Binding-site contacts:
Ligand atom O6 contacts residue HIS105 of chain 2.A at 3.4 Å (h-bond).
Ligand atom N3 contacts residue AZA1 of chain 4.C at 2.0 Å.
Ligand atom N1 contacts residue AZA1 of chain 4.C at 1.1 Å (h-bond).
Ligand atom C4 contacts residue AZA1 of chain 4.C at 2.2 Å.
Ligand atom N8 contacts residue HIS14 of chain 2.A at 3.7 Å.
Ligand atom O6 contacts residue ARG49 of chain 2.A at 2.6 Å (salt-bridge).
Ligand atom N9 contacts residue TYR118 of chain 4.A at 2.6 Å (h-bond).
Ligand atom O2 contacts residue ARG49 of chain 4.A at 2.6 Å (salt-bridge).
Ligand atom N1 contacts residue ARG49 of chain 2.A at 3.5 Å (salt-bridge).
Ligand atom C2 contacts residue ARG49 of chain 4.A at 3.6 Å.
Ligand atom C5 contacts residue ARG49 of chain 2.A at 4.1 Å.
Ligand atom O2 contacts residue HIS105 of chain 4.A at 3.0 Å (h-bond).
Ligand atom N3 contacts residue SER121 of chain 4.A at 4.0 Å.
Ligand atom C2 contacts residue SER121 of chain 4.A at 4.1 Å.
Ligand atom N7 contacts residue AZA1 of chain 4.C at 2.6 Å.
Ligand atom O2 contacts residue AZA1 of chain 4.C at 1.3 Å (h-bond).
Ligand atom C2 contacts residue HIS105 of chain 4.A at 3.1 Å.
Ligand atom C4 contacts residue HIS105 of chain 4.A at 3.8 Å.
Ligand atom C4 contacts residue TYR118 of chain 4.A at 3.8 Å (hydrophobic).
Ligand atom N9 contacts residue AZA1 of chain 4.C at 2.9 Å (h-bond).
Ligand atom N8 contacts residue TYR118 of chain 2.A at 3.0 Å (h-bond).
Ligand atom N9 contacts residue PRO107 of chain 4.A at 3.6 Å.
Ligand atom O6 contacts residue AZA1 of chain 4.C at 1.3 Å (h-bond).
Ligand atom N9 contacts residue TYR118 of chain 2.A at 3.7 Å.
Ligand atom C6 contacts residue AZA1 of chain 4.C at 1.5 Å.
Ligand atom C5 contacts residue AZA1 of chain 4.C at 2.2 Å.
Ligand atom C6 contacts residue HIS14 of chain 2.A at 3.4 Å.
Ligand atom N8 contacts residue LEU16 of chain 2.A at 3.9 Å.
Ligand atom C2 contacts residue AZA1 of chain 4.C at 1.4 Å.
Ligand atom N3 contacts residue HIS14 of chain 4.A at 4.0 Å.
Ligand atom N7 contacts residue TYR118 of chain 2.A at 3.7 Å.
Ligand atom C6 contacts residue ARG49 of chain 2.A at 3.1 Å.
Ligand atom N8 contacts residue TYR118 of chain 4.A at 3.0 Å (h-bond).
Ligand atom N7 contacts residue HIS14 of chain 2.A at 2.6 Å (h-bond).
Ligand atom C5 contacts residue HIS14 of chain 2.A at 3.2 Å.
Ligand atom N7 contacts residue LEU16 of chain 2.A at 4.0 Å.
Ligand atom N3 contacts residue PRO107 of chain 4.A at 4.0 Å.
Ligand atom N3 contacts residue HIS105 of chain 4.A at 2.6 Å (h-bond).
Ligand atom N8 contacts residue AZA1 of chain 4.C at 2.9 Å (h-bond).
Ligand atom O6 contacts residue HIS14 of chain 2.A at 3.0 Å (h-bond).

Sequence of chain 4.A:
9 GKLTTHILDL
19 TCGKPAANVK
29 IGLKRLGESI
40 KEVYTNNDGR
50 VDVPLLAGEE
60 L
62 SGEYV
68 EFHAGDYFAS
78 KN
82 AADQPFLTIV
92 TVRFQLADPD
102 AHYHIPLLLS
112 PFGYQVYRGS

Sequence of chain 2.A:
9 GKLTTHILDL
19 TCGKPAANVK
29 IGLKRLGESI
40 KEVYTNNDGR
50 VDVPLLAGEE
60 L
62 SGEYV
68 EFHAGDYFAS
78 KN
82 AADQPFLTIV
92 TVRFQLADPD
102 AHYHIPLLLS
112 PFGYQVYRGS

A protein and the small-molecule ligand that binds it are described below.
Small molecule (SMILES): O=c1[nH]c(=O)c2nn[nH]c2[nH]1